Binding-site contacts:
Ligand atom C8 contacts residue SER271 of chain 1.C at 3.6 Å.
Ligand atom N2 contacts residue THR233 of chain 1.C at 3.9 Å.
Ligand atom O7 contacts residue HIS348 of chain 1.C at 3.8 Å.
Ligand atom C7 contacts residue ASN231 of chain 1.C at 3.1 Å.
Ligand atom O6 contacts residue PRO235 of chain 1.C at 3.6 Å.
Ligand atom C8 contacts residue PRO235 of chain 1.C at 3.9 Å (hydrophobic).
Ligand atom C5 contacts residue ASN231 of chain 1.C at 3.8 Å.
Ligand atom O7 contacts residue ILE269 of chain 1.C at 4.4 Å.
Ligand atom C3 contacts residue ASN231 of chain 1.C at 3.9 Å.
Ligand atom C8 contacts residue ILE269 of chain 1.C at 4.0 Å (hydrophobic).
Ligand atom C1 contacts residue THR233 of chain 1.C at 3.6 Å.
Ligand atom C5 contacts residue GLY234 of chain 1.C at 4.4 Å.
Ligand atom C4 contacts residue ASN231 of chain 1.C at 4.4 Å.
Ligand atom O5 contacts residue THR233 of chain 1.C at 4.5 Å.
Ligand atom O6 contacts residue GLY234 of chain 1.C at 3.6 Å.
Ligand atom C2 contacts residue ASN231 of chain 1.C at 2.5 Å.
Ligand atom C7 contacts residue HIS348 of chain 1.C at 4.4 Å.
Ligand atom O5 contacts residue ASN231 of chain 1.C at 2.5 Å (h-bond).
Ligand atom O7 contacts residue ASN231 of chain 1.C at 3.0 Å (h-bond).
Ligand atom C1 contacts residue ASN231 of chain 1.C at 1.5 Å.
Ligand atom C8 contacts residue ASN231 of chain 1.C at 4.3 Å.
Ligand atom C3 contacts residue THR233 of chain 1.C at 4.0 Å.
Ligand atom N2 contacts residue ASN231 of chain 1.C at 2.9 Å (h-bond).
Ligand atom C8 contacts residue ARG270 of chain 1.C at 4.4 Å.
Ligand atom C2 contacts residue THR233 of chain 1.C at 4.1 Å.
Ligand atom C5 contacts residue THR233 of chain 1.C at 4.5 Å.

The small molecule below binds the protein below.
Small molecule (SMILES): CC(=O)N[C@H]1[C@H](O[C@H]2[C@H](O)[C@@H](NC(C)=O)CO[C@@H]2CO)O[C@H](CO)[C@@H](O)[C@@H]1O

Sequence of chain 1.C:
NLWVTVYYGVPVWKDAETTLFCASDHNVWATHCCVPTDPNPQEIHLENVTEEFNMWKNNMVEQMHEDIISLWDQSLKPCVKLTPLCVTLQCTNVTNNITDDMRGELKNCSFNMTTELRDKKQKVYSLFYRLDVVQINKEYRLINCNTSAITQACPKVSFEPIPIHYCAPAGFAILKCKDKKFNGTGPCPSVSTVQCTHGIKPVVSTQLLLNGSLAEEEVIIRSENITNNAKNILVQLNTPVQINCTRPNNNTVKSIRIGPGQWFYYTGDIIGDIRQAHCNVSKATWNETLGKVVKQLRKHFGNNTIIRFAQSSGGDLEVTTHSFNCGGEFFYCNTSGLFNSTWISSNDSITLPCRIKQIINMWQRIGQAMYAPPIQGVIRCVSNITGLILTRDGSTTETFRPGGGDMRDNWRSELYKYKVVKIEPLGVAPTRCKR